This small molecule binds to this protein.
Small molecule (SMILES): CC(=O)N[C@@H]1[C@@H](O)[C@H](O)[C@@H](CO)O[C@H]1O

Sequence of chain 1.A:
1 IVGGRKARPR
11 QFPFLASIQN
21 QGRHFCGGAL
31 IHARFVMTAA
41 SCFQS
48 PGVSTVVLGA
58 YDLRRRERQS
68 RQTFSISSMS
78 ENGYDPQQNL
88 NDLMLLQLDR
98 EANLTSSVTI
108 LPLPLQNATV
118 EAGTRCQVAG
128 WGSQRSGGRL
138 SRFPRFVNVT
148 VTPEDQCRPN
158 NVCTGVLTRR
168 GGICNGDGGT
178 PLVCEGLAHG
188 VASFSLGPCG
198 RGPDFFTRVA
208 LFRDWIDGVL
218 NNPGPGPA

Binding-site contacts:
Ligand atom O7 contacts residue ASN114 of chain 1.A at 3.1 Å (h-bond).
Ligand atom C2 contacts residue ASN114 of chain 1.A at 2.6 Å.
Ligand atom C8 contacts residue GLN113 of chain 1.A at 4.0 Å.
Ligand atom C7 contacts residue ASN114 of chain 1.A at 3.4 Å.
Ligand atom C4 contacts residue ASN114 of chain 1.A at 4.4 Å.
Ligand atom C8 contacts residue ASN114 of chain 1.A at 4.4 Å.
Ligand atom O5 contacts residue ASN114 of chain 1.A at 2.4 Å (h-bond).
Ligand atom C1 contacts residue ASN114 of chain 1.A at 1.5 Å.
Ligand atom C5 contacts residue ASN114 of chain 1.A at 3.8 Å.
Ligand atom N2 contacts residue ASN114 of chain 1.A at 3.0 Å (h-bond).
Ligand atom N2 contacts residue GLN113 of chain 1.A at 4.5 Å.
Ligand atom C3 contacts residue ASN114 of chain 1.A at 4.0 Å.